Binding-site contacts:
Ligand atom C20 contacts residue LEU198 of chain 2.A at 3.9 Å (hydrophobic).
Ligand atom F23 contacts residue ALA207 of chain 2.A at 3.4 Å.
Ligand atom F21 contacts residue ALA207 of chain 2.A at 3.2 Å.
Ligand atom C8 contacts residue ALA207 of chain 2.A at 3.8 Å (hydrophobic).
Ligand atom O13 contacts residue SER151 of chain 2.A at 2.7 Å (h-bond).
Ligand atom N1 contacts residue TYR261 of chain 2.B at 3.0 Å (h-bond).
Ligand atom O13 contacts residue NAP1 of chain 2.D at 3.4 Å.
Ligand atom F22 contacts residue THR105 of chain 2.A at 3.5 Å.
Ligand atom C6 contacts residue NAP1 of chain 2.D at 3.9 Å.
Ligand atom OAI contacts residue TYR261 of chain 2.B at 3.8 Å.
Ligand atom C27 contacts residue LEU107 of chain 2.A at 3.7 Å (hydrophobic).
Ligand atom C24 contacts residue LEU196 of chain 2.A at 3.4 Å (hydrophobic).
Ligand atom C4 contacts residue TYR164 of chain 2.A at 3.8 Å (hydrophobic).
Ligand atom C24 contacts residue GLY197 of chain 2.A at 3.7 Å.
Ligand atom N1 contacts residue MET267 of chain 2.B at 3.4 Å (h-bond).
Ligand atom CBU contacts residue THR105 of chain 2.A at 3.8 Å.
Ligand atom CBW contacts residue TYR164 of chain 2.A at 3.6 Å (hydrophobic).
Ligand atom C28 contacts residue LEU107 of chain 2.A at 3.6 Å (hydrophobic).
Ligand atom C27 contacts residue MET214 of chain 2.A at 3.9 Å (hydrophobic).
Ligand atom C30 contacts residue MET160 of chain 2.A at 3.7 Å (hydrophobic).
Ligand atom C5 contacts residue NAP1 of chain 2.D at 3.5 Å.
Ligand atom C15 contacts residue SER151 of chain 2.A at 3.5 Å.
Ligand atom F22 contacts residue SER106 of chain 2.A at 3.9 Å.
Ligand atom C10 contacts residue TYR158 of chain 2.A at 3.6 Å (hydrophobic).
Ligand atom C24 contacts residue SER151 of chain 2.A at 3.2 Å.
Ligand atom C27 contacts residue VAL208 of chain 2.A at 3.8 Å (hydrophobic).
Ligand atom O10 contacts residue ALA204 of chain 2.A at 3.4 Å.
Ligand atom F21 contacts residue LEU107 of chain 2.A at 3.8 Å.
Ligand atom O13 contacts residue TYR164 of chain 2.A at 2.8 Å (h-bond).
Ligand atom O10 contacts residue THR203 of chain 2.A at 3.6 Å.
Ligand atom CAV contacts residue TYR164 of chain 2.A at 3.4 Å (hydrophobic).
Ligand atom F23 contacts residue THR203 of chain 2.A at 3.8 Å.
Ligand atom CBW contacts residue NAP1 of chain 2.D at 3.9 Å.
Ligand atom C25 contacts residue TYR158 of chain 2.A at 3.8 Å (hydrophobic).
Ligand atom C24 contacts residue LEU198 of chain 2.A at 3.9 Å (hydrophobic).
Ligand atom CBW contacts residue SER151 of chain 2.A at 3.8 Å.
Ligand atom OAI contacts residue MET267 of chain 2.B at 3.5 Å.
Ligand atom F22 contacts residue LEU107 of chain 2.A at 3.3 Å.
Ligand atom F23 contacts residue THR105 of chain 2.A at 3.4 Å.
Ligand atom C29 contacts residue LEU107 of chain 2.A at 3.8 Å (hydrophobic).

Sequence of chain 2.B:
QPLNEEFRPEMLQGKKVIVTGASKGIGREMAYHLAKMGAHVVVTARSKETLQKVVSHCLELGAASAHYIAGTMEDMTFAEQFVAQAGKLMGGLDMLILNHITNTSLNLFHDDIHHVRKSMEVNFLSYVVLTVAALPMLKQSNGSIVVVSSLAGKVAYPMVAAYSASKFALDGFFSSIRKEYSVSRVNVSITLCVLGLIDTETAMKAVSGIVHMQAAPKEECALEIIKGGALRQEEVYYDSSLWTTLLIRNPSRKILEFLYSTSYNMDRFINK

Sequence of chain 2.A:
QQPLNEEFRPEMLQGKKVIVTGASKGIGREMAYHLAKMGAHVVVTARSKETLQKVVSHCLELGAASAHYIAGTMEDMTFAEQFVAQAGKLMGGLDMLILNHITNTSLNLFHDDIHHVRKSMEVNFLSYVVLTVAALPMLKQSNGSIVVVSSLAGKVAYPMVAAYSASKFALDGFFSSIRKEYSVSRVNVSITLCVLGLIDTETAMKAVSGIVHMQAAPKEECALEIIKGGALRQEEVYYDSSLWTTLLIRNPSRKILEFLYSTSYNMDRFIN

A protein and the small-molecule ligand that binds it are described below.
Small molecule (SMILES): C[C@](O)(c1ccc(C(=O)N(C2CC2)C2CCC(CCC(N)=O)(c3ccccc3)CC2)cc1)C(F)(F)F